Sequence of chain 1.A:
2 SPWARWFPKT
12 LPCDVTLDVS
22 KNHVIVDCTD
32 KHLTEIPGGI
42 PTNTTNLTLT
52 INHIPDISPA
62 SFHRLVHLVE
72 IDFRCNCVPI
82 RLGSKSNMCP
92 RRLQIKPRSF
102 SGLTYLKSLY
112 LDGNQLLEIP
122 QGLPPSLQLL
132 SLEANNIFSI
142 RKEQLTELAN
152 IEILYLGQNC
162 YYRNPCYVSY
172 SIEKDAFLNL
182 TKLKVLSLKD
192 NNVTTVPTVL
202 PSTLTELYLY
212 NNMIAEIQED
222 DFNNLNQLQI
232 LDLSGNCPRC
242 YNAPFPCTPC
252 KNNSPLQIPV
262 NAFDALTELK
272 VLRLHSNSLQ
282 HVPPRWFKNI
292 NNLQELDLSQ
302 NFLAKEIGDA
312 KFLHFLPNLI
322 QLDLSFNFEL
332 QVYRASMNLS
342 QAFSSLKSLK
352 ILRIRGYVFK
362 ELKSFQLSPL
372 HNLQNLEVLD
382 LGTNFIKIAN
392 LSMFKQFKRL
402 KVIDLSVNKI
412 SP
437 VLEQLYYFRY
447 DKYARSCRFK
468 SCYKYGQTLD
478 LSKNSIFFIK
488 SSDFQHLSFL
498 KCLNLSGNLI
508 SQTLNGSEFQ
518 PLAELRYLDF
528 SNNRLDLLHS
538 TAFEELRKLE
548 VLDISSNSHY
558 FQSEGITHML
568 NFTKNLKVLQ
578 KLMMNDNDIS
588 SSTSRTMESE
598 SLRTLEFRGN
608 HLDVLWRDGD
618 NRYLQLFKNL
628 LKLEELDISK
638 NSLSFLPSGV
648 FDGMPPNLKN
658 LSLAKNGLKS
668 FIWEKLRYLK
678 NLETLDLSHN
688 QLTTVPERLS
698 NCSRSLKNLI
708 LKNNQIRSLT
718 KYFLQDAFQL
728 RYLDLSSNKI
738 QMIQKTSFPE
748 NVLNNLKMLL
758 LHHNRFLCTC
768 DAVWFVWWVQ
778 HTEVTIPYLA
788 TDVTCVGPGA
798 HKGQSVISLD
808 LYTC

This protein binds this small molecule.
Small molecule (SMILES): CC(=O)N[C@@H]1[C@@H](O)[C@H](O)[C@@H](CO)O[C@H]1O

Binding-site contacts:
Ligand atom C6 contacts residue LYS396 of chain 1.A at 3.7 Å.
Ligand atom C1 contacts residue ASN391 of chain 1.A at 1.5 Å.
Ligand atom O5 contacts residue SER393 of chain 1.A at 4.0 Å.
Ligand atom C5 contacts residue HIS493 of chain 1.A at 4.4 Å.
Ligand atom O6 contacts residue SER393 of chain 1.A at 3.4 Å.
Ligand atom C4 contacts residue GLN492 of chain 1.A at 3.9 Å.
Ligand atom C6 contacts residue SER393 of chain 1.A at 4.3 Å.
Ligand atom C6 contacts residue HIS493 of chain 1.A at 4.2 Å.
Ligand atom C2 contacts residue ASN391 of chain 1.A at 2.6 Å.
Ligand atom O4 contacts residue HIS493 of chain 1.A at 4.0 Å.
Ligand atom C3 contacts residue ASN391 of chain 1.A at 3.9 Å.
Ligand atom C5 contacts residue SER393 of chain 1.A at 4.0 Å.
Ligand atom N2 contacts residue ASN391 of chain 1.A at 3.1 Å (h-bond).
Ligand atom O5 contacts residue ASN391 of chain 1.A at 2.3 Å (h-bond).
Ligand atom C3 contacts residue GLN492 of chain 1.A at 4.3 Å.
Ligand atom O6 contacts residue HIS493 of chain 1.A at 3.7 Å.
Ligand atom O7 contacts residue ASN391 of chain 1.A at 3.3 Å (h-bond).
Ligand atom C4 contacts residue ASN391 of chain 1.A at 4.3 Å.
Ligand atom O4 contacts residue GLN492 of chain 1.A at 2.6 Å (h-bond).
Ligand atom C5 contacts residue GLN492 of chain 1.A at 4.3 Å.
Ligand atom C5 contacts residue ASN391 of chain 1.A at 3.7 Å.
Ligand atom C1 contacts residue SER393 of chain 1.A at 4.4 Å.
Ligand atom C7 contacts residue ASN391 of chain 1.A at 3.4 Å.
Ligand atom O6 contacts residue LYS396 of chain 1.A at 2.8 Å (salt-bridge).